Sequence of chain 1.B:
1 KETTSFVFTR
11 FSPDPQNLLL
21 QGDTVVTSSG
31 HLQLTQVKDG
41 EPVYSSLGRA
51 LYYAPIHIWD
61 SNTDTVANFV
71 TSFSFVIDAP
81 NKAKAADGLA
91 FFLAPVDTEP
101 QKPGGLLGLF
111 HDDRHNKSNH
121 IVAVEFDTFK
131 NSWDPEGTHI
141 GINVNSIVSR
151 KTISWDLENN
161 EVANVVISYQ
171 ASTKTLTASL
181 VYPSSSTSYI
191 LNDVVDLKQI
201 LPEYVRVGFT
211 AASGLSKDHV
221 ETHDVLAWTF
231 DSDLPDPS

Binding-site contacts:
Ligand atom O3 contacts residue ASN131 of chain 1.B at 2.9 Å (h-bond).
Ligand atom OAT contacts residue SER216 of chain 1.B at 3.8 Å.
Ligand atom O4 contacts residue GLY214 of chain 1.B at 3.2 Å.
Ligand atom C6 contacts residue SER216 of chain 1.B at 3.6 Å.
Ligand atom O5 contacts residue LEU215 of chain 1.B at 3.6 Å.
Ligand atom O4 contacts residue ALA86 of chain 1.B at 4.1 Å.
Ligand atom CBG contacts residue LEU215 of chain 1.B at 4.2 Å (hydrophobic).
Ligand atom OBH contacts residue PRO103 of chain 1.B at 4.2 Å.
Ligand atom NAP contacts residue SER216 of chain 1.B at 4.1 Å.
Ligand atom C6 contacts residue LEU215 of chain 1.B at 3.9 Å (hydrophobic).
Ligand atom NAP contacts residue LEU215 of chain 1.B at 3.8 Å.
Ligand atom O3 contacts residue ASP87 of chain 1.B at 2.6 Å (salt-bridge).
Ligand atom CBG contacts residue ASN131 of chain 1.B at 3.8 Å.
Ligand atom OBH contacts residue GLY104 of chain 1.B at 3.7 Å.
Ligand atom C4 contacts residue ASP87 of chain 1.B at 3.5 Å.
Ligand atom O4 contacts residue LEU215 of chain 1.B at 3.0 Å (h-bond).
Ligand atom OAT contacts residue LEU215 of chain 1.B at 4.1 Å.
Ligand atom O1 contacts residue LEU215 of chain 1.B at 3.3 Å.
Ligand atom O3 contacts residue GLY104 of chain 1.B at 4.0 Å.
Ligand atom C3 contacts residue PHE129 of chain 1.B at 3.5 Å (hydrophobic).
Ligand atom C3 contacts residue ASN131 of chain 1.B at 3.5 Å.
Ligand atom C2 contacts residue LEU215 of chain 1.B at 4.1 Å (hydrophobic).
Ligand atom CBK contacts residue ASN131 of chain 1.B at 4.0 Å.
Ligand atom OBH contacts residue GLY105 of chain 1.B at 3.0 Å (h-bond).
Ligand atom O3 contacts residue GLY105 of chain 1.B at 3.1 Å (h-bond).
Ligand atom CAW contacts residue LEU215 of chain 1.B at 4.1 Å (hydrophobic).
Ligand atom O6 contacts residue SER216 of chain 1.B at 2.7 Å (h-bond).
Ligand atom O4 contacts residue ASP87 of chain 1.B at 2.6 Å (salt-bridge).
Ligand atom C6 contacts residue HIS219 of chain 1.B at 3.5 Å.
Ligand atom C1 contacts residue LEU215 of chain 1.B at 4.0 Å (hydrophobic).
Ligand atom C3 contacts residue ASP87 of chain 1.B at 3.5 Å.
Ligand atom OBH contacts residue LEU215 of chain 1.B at 3.5 Å.
Ligand atom O6 contacts residue HIS219 of chain 1.B at 3.4 Å.
Ligand atom N2 contacts residue ASN131 of chain 1.B at 3.7 Å.
Ligand atom C4 contacts residue PHE129 of chain 1.B at 3.6 Å (hydrophobic).
Ligand atom CBG contacts residue GLY105 of chain 1.B at 3.9 Å.
Ligand atom O3 contacts residue PHE129 of chain 1.B at 3.7 Å.
Ligand atom CAS contacts residue LEU215 of chain 1.B at 3.7 Å (hydrophobic).
Ligand atom C6 contacts residue PHE129 of chain 1.B at 4.0 Å (hydrophobic).
Ligand atom C5 contacts residue PHE129 of chain 1.B at 3.7 Å (hydrophobic).

The small molecule below binds the protein below.
Small molecule (SMILES): CC(=O)N[C@H]1[C@H](Oc2ccc([N+](=O)[O-])cc2)O[C@H](CO)[C@@H](O[C@@H]2O[C@H](CO)[C@H](O)[C@H](O)[C@H]2NC(C)=O)[C@@H]1O